This small molecule binds to this protein.
Small molecule (SMILES): CC(=O)N[C@H]1[C@H](O[C@H]2[C@H](O)[C@@H](NC(C)=O)CO[C@@H]2CO)O[C@H](CO)[C@@H](O)[C@@H]1O

Binding-site contacts:
Ligand atom O5 contacts residue ASN19 of chain 20.Y at 2.2 Å (h-bond).
Ligand atom C1 contacts residue ASN19 of chain 20.Y at 1.9 Å.
Ligand atom C5 contacts residue ASN19 of chain 20.Y at 3.3 Å.
Ligand atom C6 contacts residue ASN19 of chain 20.Y at 4.1 Å.
Ligand atom O7 contacts residue ASN19 of chain 20.Y at 4.4 Å.
Ligand atom C2 contacts residue ASN19 of chain 20.Y at 3.4 Å.
Ligand atom C3 contacts residue ASN19 of chain 20.Y at 4.4 Å.
Ligand atom O6 contacts residue ASN19 of chain 20.Y at 4.4 Å.
Ligand atom C4 contacts residue ASN19 of chain 20.Y at 4.5 Å.
Ligand atom C8 contacts residue TYR17 of chain 20.Y at 4.0 Å (hydrophobic).
Ligand atom N2 contacts residue ASN19 of chain 20.Y at 4.0 Å.

Sequence of chain 20.Y:
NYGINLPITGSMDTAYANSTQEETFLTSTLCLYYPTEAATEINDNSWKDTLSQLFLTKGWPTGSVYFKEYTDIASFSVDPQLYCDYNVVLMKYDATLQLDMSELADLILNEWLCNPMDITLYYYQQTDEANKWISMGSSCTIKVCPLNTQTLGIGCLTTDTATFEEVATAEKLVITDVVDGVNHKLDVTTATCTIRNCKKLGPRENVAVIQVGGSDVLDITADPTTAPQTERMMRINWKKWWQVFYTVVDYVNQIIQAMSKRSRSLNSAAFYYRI